Binding-site contacts:
Ligand atom F1 contacts residue ILE135 of chain 1.A at 3.9 Å.
Ligand atom O2 contacts residue GLU117 of chain 1.A at 2.7 Å (salt-bridge).
Ligand atom N1 contacts residue LEU25 of chain 1.A at 3.9 Å.
Ligand atom C22 contacts residue HIS61 of chain 1.A at 3.5 Å.
Ligand atom F2 contacts residue PHE139 of chain 1.A at 3.3 Å.
Ligand atom C6 contacts residue PHE126 of chain 1.A at 3.8 Å (hydrophobic).
Ligand atom C3 contacts residue CYS58 of chain 1.A at 3.6 Å (hydrophobic).
Ligand atom F contacts residue ILE138 of chain 1.A at 3.3 Å.
Ligand atom O2 contacts residue PHE116 of chain 1.A at 3.6 Å.
Ligand atom F3 contacts residue PHE139 of chain 1.A at 3.4 Å.
Ligand atom C10 contacts residue ILE135 of chain 1.A at 3.7 Å (hydrophobic).
Ligand atom C18 contacts residue HIS61 of chain 1.A at 3.6 Å.
Ligand atom N1 contacts residue PHE115 of chain 1.A at 3.8 Å.
Ligand atom F2 contacts residue PHE126 of chain 1.A at 3.1 Å.
Ligand atom C10 contacts residue LEU134 of chain 1.A at 3.6 Å (hydrophobic).
Ligand atom F3 contacts residue ILE138 of chain 1.A at 3.6 Å.
Ligand atom C4 contacts residue CYS58 of chain 1.A at 3.6 Å (hydrophobic).
Ligand atom C1 contacts residue HIS61 of chain 1.A at 3.5 Å.
Ligand atom C7 contacts residue HIS217 of chain 1.A at 3.8 Å.
Ligand atom C6 contacts residue CYS58 of chain 1.A at 3.8 Å (hydrophobic).
Ligand atom C16 contacts residue PHE139 of chain 1.A at 3.9 Å (hydrophobic).
Ligand atom C11 contacts residue CYS131 of chain 1.A at 3.8 Å (hydrophobic).
Ligand atom C19 contacts residue HIS61 of chain 1.A at 3.6 Å.
Ligand atom CL contacts residue ALA65 of chain 1.A at 3.8 Å.
Ligand atom C contacts residue HIS61 of chain 1.A at 3.4 Å.
Ligand atom C8 contacts residue HIS217 of chain 1.A at 3.9 Å.
Ligand atom C17 contacts residue MET103 of chain 1.A at 3.9 Å (hydrophobic).
Ligand atom C12 contacts residue LEU129 of chain 1.A at 3.8 Å (hydrophobic).
Ligand atom F1 contacts residue ILE138 of chain 1.A at 3.5 Å.
Ligand atom O contacts residue LEU62 of chain 1.A at 3.5 Å.
Ligand atom CL1 contacts residue CYS58 of chain 1.A at 3.1 Å.
Ligand atom CL contacts residue HIS61 of chain 1.A at 3.8 Å.
Ligand atom C21 contacts residue HIS61 of chain 1.A at 3.6 Å.
Ligand atom C18 contacts residue PHE116 of chain 1.A at 3.9 Å (hydrophobic).
Ligand atom F contacts residue ILE135 of chain 1.A at 3.2 Å.
Ligand atom C9 contacts residue ILE135 of chain 1.A at 3.6 Å (hydrophobic).
Ligand atom C20 contacts residue GLU117 of chain 1.A at 3.8 Å.
Ligand atom CL1 contacts residue TRP55 of chain 1.A at 3.5 Å.
Ligand atom O contacts residue HIS217 of chain 1.A at 3.1 Å (h-bond).
Ligand atom CL contacts residue LEU62 of chain 1.A at 3.7 Å.

The small molecule below binds the protein below.
Small molecule (SMILES): CN(C(=O)c1c(F)cccc1Cl)c1ccc(-c2cc(C(N)=O)ccc2Cl)cc1OCC(F)(F)F

Sequence of chain 1.A:
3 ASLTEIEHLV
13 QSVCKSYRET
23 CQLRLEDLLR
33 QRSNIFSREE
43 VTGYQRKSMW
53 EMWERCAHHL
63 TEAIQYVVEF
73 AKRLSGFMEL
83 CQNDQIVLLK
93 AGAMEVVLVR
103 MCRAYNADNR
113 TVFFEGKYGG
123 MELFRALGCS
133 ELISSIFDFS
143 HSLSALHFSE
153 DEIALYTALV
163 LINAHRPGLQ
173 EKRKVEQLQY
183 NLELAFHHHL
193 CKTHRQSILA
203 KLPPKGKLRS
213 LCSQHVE